Binding-site contacts:
Ligand atom C4 contacts residue ASN616 of chain 1.A at 4.2 Å.
Ligand atom C1 contacts residue THR618 of chain 1.A at 3.9 Å.
Ligand atom C7 contacts residue ASN616 of chain 1.A at 3.0 Å.
Ligand atom C2 contacts residue ASN616 of chain 1.A at 2.5 Å.
Ligand atom N2 contacts residue ASN616 of chain 1.A at 2.4 Å (h-bond).
Ligand atom C8 contacts residue ASN616 of chain 1.A at 3.3 Å.
Ligand atom C5 contacts residue ASN616 of chain 1.A at 3.7 Å.
Ligand atom O7 contacts residue ASN616 of chain 1.A at 3.9 Å.
Ligand atom O5 contacts residue THR618 of chain 1.A at 3.7 Å.
Ligand atom O5 contacts residue ASN616 of chain 1.A at 2.3 Å (h-bond).
Ligand atom C1 contacts residue ASN616 of chain 1.A at 1.4 Å.
Ligand atom C3 contacts residue ASN616 of chain 1.A at 3.8 Å.

The protein below binds the small molecule below.
Small molecule (SMILES): CC(=O)N[C@@H]1[C@@H](O)[C@H](O)[C@@H](CO)O[C@H]1O

Sequence of chain 1.A:
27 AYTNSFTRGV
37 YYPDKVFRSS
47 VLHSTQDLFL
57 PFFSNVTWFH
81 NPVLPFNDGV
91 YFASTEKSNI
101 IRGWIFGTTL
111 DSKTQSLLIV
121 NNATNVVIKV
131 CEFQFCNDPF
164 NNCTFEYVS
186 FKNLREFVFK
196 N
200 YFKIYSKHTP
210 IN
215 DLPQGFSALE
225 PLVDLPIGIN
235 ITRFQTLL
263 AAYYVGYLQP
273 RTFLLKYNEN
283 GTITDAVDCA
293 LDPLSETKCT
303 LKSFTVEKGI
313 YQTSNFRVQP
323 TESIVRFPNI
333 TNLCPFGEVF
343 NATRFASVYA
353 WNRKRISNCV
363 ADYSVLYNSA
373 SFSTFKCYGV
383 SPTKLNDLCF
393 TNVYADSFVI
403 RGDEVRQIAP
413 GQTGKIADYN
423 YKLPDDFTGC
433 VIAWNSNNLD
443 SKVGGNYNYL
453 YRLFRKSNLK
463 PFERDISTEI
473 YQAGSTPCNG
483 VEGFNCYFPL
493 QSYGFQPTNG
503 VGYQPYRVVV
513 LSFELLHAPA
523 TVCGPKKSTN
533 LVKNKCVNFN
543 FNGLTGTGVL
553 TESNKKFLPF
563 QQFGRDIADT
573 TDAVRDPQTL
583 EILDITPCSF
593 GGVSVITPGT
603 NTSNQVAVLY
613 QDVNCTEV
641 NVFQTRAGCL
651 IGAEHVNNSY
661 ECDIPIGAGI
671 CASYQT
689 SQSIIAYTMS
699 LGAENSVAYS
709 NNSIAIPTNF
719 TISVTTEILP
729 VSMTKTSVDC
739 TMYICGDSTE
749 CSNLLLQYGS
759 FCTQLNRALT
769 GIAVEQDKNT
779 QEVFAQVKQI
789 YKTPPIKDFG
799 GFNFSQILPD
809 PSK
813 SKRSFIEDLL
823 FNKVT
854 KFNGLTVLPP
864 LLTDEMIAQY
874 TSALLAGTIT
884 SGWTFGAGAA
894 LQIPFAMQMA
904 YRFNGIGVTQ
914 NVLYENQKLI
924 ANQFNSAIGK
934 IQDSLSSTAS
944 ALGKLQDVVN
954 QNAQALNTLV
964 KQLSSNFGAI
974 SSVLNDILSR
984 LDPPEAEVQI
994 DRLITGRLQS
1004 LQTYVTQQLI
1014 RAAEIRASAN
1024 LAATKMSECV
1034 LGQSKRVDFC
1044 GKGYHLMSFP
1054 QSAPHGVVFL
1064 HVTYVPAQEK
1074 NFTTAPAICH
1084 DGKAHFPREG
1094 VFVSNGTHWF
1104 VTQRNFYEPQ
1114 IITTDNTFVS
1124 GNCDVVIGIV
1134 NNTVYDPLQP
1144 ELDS